Sequence of chain 1.B:
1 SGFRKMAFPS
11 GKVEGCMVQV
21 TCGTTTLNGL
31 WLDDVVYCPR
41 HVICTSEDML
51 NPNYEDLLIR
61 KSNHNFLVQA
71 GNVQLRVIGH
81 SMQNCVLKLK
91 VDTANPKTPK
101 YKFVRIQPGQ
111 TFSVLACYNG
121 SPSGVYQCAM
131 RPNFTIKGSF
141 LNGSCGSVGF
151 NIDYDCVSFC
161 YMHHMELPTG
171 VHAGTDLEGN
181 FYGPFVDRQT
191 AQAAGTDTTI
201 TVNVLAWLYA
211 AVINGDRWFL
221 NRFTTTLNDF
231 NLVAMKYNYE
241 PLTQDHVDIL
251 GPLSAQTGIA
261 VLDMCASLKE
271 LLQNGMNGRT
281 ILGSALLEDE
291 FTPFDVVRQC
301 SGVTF

Binding-site contacts:
Ligand atom C11 contacts residue ASN142 of chain 1.A at 3.8 Å.
Ligand atom N2 contacts residue CYS145 of chain 1.A at 3.8 Å.
Ligand atom C9 contacts residue ASN142 of chain 1.A at 3.9 Å.
Ligand atom C8 contacts residue GLU166 of chain 1.A at 3.6 Å.
Ligand atom CL contacts residue HIS164 of chain 1.A at 3.7 Å.
Ligand atom C19 contacts residue MET49 of chain 1.A at 3.9 Å (hydrophobic).
Ligand atom C8 contacts residue PHE140 of chain 1.A at 3.6 Å (hydrophobic).
Ligand atom O3 contacts residue GLU166 of chain 1.A at 3.2 Å (salt-bridge).
Ligand atom C17 contacts residue MET49 of chain 1.A at 3.6 Å (hydrophobic).
Ligand atom C10 contacts residue LEU141 of chain 1.A at 3.7 Å (hydrophobic).
Ligand atom N3 contacts residue HIS163 of chain 1.A at 2.7 Å (h-bond).
Ligand atom O3 contacts residue MET165 of chain 1.A at 3.5 Å.
Ligand atom C8 contacts residue HIS163 of chain 1.A at 3.7 Å.
Ligand atom C10 contacts residue ASN142 of chain 1.A at 3.7 Å.
Ligand atom C17 contacts residue MET165 of chain 1.A at 3.6 Å (hydrophobic).
Ligand atom N3 contacts residue GLU166 of chain 1.A at 4.0 Å.
Ligand atom C18 contacts residue MET49 of chain 1.A at 3.4 Å (hydrophobic).
Ligand atom C9 contacts residue GLU166 of chain 1.A at 3.7 Å.
Ligand atom C1 contacts residue GLN189 of chain 1.A at 3.7 Å.
Ligand atom C7 contacts residue HIS163 of chain 1.A at 3.3 Å.
Ligand atom C10 contacts residue PHE140 of chain 1.A at 3.5 Å (hydrophobic).
Ligand atom C8 contacts residue SER144 of chain 1.A at 4.0 Å.
Ligand atom C7 contacts residue GLU166 of chain 1.A at 3.8 Å.
Ligand atom N3 contacts residue SER144 of chain 1.A at 3.6 Å.
Ligand atom C9 contacts residue LEU141 of chain 1.A at 3.7 Å (hydrophobic).
Ligand atom C13 contacts residue ASN142 of chain 1.A at 3.8 Å.
Ligand atom C16 contacts residue HIS41 of chain 1.A at 4.0 Å.
Ligand atom O contacts residue GLN189 of chain 1.A at 3.6 Å.
Ligand atom C21 contacts residue GLN189 of chain 1.A at 3.9 Å.
Ligand atom CL contacts residue MET165 of chain 1.A at 3.8 Å.
Ligand atom C7 contacts residue MET165 of chain 1.A at 4.0 Å (hydrophobic).
Ligand atom CL contacts residue ASP187 of chain 1.A at 3.6 Å.
Ligand atom C10 contacts residue GLU166 of chain 1.A at 3.4 Å.
Ligand atom C8 contacts residue LEU141 of chain 1.A at 3.8 Å (hydrophobic).
Ligand atom C16 contacts residue MET165 of chain 1.A at 3.7 Å (hydrophobic).
Ligand atom CL contacts residue HIS41 of chain 1.A at 3.6 Å.
Ligand atom C16 contacts residue HIS164 of chain 1.A at 3.4 Å.
Ligand atom C7 contacts residue CYS145 of chain 1.A at 3.7 Å (hydrophobic).
Ligand atom C12 contacts residue ASN142 of chain 1.A at 3.9 Å.
Ligand atom C17 contacts residue HIS164 of chain 1.A at 4.0 Å.

Sequence of chain 1.A:
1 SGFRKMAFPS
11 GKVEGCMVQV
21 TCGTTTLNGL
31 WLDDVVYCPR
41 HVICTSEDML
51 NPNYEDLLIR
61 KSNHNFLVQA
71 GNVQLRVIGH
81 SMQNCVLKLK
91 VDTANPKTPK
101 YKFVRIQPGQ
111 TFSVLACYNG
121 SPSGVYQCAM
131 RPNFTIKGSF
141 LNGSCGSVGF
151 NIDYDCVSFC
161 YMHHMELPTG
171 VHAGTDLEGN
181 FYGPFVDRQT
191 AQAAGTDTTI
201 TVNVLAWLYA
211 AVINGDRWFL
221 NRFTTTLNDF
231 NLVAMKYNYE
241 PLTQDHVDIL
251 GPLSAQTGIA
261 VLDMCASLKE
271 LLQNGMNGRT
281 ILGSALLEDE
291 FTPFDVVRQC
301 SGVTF

A small-molecule ligand and the protein it binds are described below.
Small molecule (SMILES): CN(CCO)S(=O)(=O)N1Cc2ccc(Cl)cc2[C@H](C(=O)Nc2cncc3ccccc23)C1